Sequence of chain 1.B:
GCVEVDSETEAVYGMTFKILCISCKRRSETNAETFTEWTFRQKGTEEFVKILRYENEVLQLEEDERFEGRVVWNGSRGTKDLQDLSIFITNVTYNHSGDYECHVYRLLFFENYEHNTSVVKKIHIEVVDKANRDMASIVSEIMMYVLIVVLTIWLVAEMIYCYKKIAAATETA

Binding-site contacts:
Ligand atom N2 contacts residue ASN135 of chain 1.B at 2.9 Å (h-bond).
Ligand atom C7 contacts residue ASN135 of chain 1.B at 4.2 Å.
Ligand atom O5 contacts residue LEU126 of chain 1.B at 4.3 Å.
Ligand atom C2 contacts residue ASN135 of chain 1.B at 2.6 Å.
Ligand atom C4 contacts residue ASN135 of chain 1.B at 4.3 Å.
Ligand atom C1 contacts residue ASN135 of chain 1.B at 1.4 Å.
Ligand atom O7 contacts residue TYR124 of chain 1.B at 3.6 Å.
Ligand atom O6 contacts residue LEU126 of chain 1.B at 4.3 Å.
Ligand atom C8 contacts residue TYR124 of chain 1.B at 4.4 Å (hydrophobic).
Ligand atom C3 contacts residue ASN135 of chain 1.B at 3.8 Å.
Ligand atom O5 contacts residue ASN135 of chain 1.B at 2.4 Å (h-bond).
Ligand atom C7 contacts residue TYR124 of chain 1.B at 4.2 Å (hydrophobic).
Ligand atom C5 contacts residue ASN135 of chain 1.B at 3.6 Å.

The protein below binds the small molecule below.
Small molecule (SMILES): CC(=O)N[C@@H]1[C@@H](O)[C@H](O)[C@@H](CO)O[C@H]1O